Sequence of chain 1.A:
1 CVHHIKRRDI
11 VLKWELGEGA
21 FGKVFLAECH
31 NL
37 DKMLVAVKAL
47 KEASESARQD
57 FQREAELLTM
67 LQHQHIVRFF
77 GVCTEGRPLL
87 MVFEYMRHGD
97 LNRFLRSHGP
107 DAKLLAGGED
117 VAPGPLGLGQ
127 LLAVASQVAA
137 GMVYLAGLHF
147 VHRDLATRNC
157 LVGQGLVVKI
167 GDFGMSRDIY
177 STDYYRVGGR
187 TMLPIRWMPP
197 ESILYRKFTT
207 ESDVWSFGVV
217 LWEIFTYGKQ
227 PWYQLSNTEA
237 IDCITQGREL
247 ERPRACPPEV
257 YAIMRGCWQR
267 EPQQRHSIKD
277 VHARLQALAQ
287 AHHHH

A small-molecule ligand and the protein it binds are described below.
Small molecule (SMILES): CN1CCN(c2ccc(C(=O)Nc3n[nH]c4ccc(Cc5cc(F)cc(F)c5)cc34)c(NC3CCOCC3)c2)CC1

Binding-site contacts:
Ligand atom C29 contacts residue LEU157 of chain 1.A at 3.8 Å (hydrophobic).
Ligand atom C11 contacts residue GLY95 of chain 1.A at 3.4 Å.
Ligand atom C9 contacts residue LEU16 of chain 1.A at 3.8 Å (hydrophobic).
Ligand atom C2 contacts residue LEU157 of chain 1.A at 3.5 Å (hydrophobic).
Ligand atom F39 contacts residue ASP96 of chain 1.A at 3.4 Å.
Ligand atom F36 contacts residue ASP168 of chain 1.A at 3.7 Å.
Ligand atom C14 contacts residue ARG93 of chain 1.A at 3.8 Å.
Ligand atom C12 contacts residue GLY95 of chain 1.A at 3.7 Å.
Ligand atom N4 contacts residue GLU90 of chain 1.A at 3.6 Å.
Ligand atom C17 contacts residue ARG99 of chain 1.A at 3.3 Å.
Ligand atom O8 contacts residue VAL24 of chain 1.A at 3.2 Å.
Ligand atom F36 contacts residue CYS156 of chain 1.A at 3.6 Å.
Ligand atom N6 contacts residue MET92 of chain 1.A at 3.4 Å (h-bond).
Ligand atom N22 contacts residue LEU16 of chain 1.A at 3.8 Å.
Ligand atom C10 contacts residue GLY95 of chain 1.A at 3.5 Å.
Ligand atom C11 contacts residue ARG93 of chain 1.A at 3.3 Å.
Ligand atom F36 contacts residue LEU157 of chain 1.A at 3.7 Å.
Ligand atom N3 contacts residue MET92 of chain 1.A at 3.7 Å.
Ligand atom C35 contacts residue LEU157 of chain 1.A at 3.8 Å (hydrophobic).
Ligand atom C2 contacts residue ALA42 of chain 1.A at 3.7 Å (hydrophobic).
Ligand atom N4 contacts residue MET92 of chain 1.A at 3.1 Å (h-bond).
Ligand atom C18 contacts residue ARG99 of chain 1.A at 3.6 Å.
Ligand atom C21 contacts residue LEU16 of chain 1.A at 3.8 Å (hydrophobic).
Ligand atom N3 contacts residue GLU90 of chain 1.A at 2.9 Å (salt-bridge).
Ligand atom C1 contacts residue LEU157 of chain 1.A at 3.7 Å (hydrophobic).
Ligand atom N4 contacts residue ALA42 of chain 1.A at 3.5 Å.
Ligand atom C30 contacts residue LEU157 of chain 1.A at 3.8 Å (hydrophobic).
Ligand atom N3 contacts residue ALA42 of chain 1.A at 3.3 Å.
Ligand atom C34 contacts residue GLY167 of chain 1.A at 3.5 Å.
Ligand atom C27 contacts residue ASP96 of chain 1.A at 3.4 Å.
Ligand atom C7 contacts residue LEU16 of chain 1.A at 3.5 Å (hydrophobic).
Ligand atom C10 contacts residue MET92 of chain 1.A at 3.3 Å (hydrophobic).
Ligand atom F36 contacts residue ASN155 of chain 1.A at 3.0 Å.
Ligand atom C25 contacts residue GLU18 of chain 1.A at 3.3 Å.
Ligand atom C20 contacts residue LEU16 of chain 1.A at 3.8 Å (hydrophobic).
Ligand atom F36 contacts residue GLY167 of chain 1.A at 3.4 Å.
Ligand atom O8 contacts residue LEU16 of chain 1.A at 3.4 Å.
Ligand atom C37 contacts residue ARG154 of chain 1.A at 3.2 Å.
Ligand atom C24 contacts residue GLY17 of chain 1.A at 3.8 Å.
Ligand atom C1 contacts residue PHE89 of chain 1.A at 3.6 Å (hydrophobic).